Sequence of chain 1.A:
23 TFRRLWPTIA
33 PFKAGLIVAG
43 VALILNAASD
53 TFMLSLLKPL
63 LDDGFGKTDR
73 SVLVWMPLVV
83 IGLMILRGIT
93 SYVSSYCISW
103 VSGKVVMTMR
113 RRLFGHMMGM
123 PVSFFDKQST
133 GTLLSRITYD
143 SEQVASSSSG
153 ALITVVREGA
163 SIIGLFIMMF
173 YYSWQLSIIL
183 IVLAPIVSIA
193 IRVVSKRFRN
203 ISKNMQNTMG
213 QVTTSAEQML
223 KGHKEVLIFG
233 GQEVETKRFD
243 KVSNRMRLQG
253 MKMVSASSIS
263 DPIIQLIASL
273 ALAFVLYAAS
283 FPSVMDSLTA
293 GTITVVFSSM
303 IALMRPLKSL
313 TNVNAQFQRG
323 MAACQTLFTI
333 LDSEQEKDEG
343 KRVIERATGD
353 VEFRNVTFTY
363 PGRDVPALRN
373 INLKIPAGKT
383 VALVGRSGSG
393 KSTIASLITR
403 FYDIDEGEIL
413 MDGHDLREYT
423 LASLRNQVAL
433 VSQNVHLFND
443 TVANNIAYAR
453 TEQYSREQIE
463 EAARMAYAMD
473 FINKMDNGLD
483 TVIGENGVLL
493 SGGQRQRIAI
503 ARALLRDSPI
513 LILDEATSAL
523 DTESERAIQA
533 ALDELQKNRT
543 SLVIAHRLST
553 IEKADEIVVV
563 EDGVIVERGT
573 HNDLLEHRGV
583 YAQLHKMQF

Sequence of chain 1.B:
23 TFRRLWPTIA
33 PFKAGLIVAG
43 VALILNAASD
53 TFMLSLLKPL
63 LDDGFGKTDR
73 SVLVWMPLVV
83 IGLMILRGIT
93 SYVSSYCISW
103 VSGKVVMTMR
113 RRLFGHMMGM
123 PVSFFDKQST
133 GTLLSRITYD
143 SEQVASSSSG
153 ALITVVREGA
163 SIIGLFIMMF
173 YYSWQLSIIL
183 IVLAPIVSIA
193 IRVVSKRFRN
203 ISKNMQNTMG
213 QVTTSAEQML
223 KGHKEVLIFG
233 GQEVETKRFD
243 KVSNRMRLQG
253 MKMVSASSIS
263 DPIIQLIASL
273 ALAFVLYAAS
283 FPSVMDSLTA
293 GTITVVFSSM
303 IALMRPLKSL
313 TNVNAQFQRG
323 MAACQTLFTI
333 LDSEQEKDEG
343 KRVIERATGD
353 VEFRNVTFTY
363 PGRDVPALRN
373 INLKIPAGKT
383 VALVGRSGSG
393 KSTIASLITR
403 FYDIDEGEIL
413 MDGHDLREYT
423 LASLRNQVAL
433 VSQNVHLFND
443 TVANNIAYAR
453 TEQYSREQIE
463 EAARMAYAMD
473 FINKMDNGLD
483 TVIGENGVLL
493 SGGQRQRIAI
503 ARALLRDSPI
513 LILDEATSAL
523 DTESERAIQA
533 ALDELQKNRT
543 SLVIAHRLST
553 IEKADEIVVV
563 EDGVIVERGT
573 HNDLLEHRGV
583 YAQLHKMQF

The protein below binds the small molecule below.
Small molecule (SMILES): CCCCCCCCCCC[C@@H](O)CC(=O)O[C@@H]1[C@H](O)[C@@H](CO[C@@H]2O[C@H](CO[C@]3(C(=O)O)C[C@@H](O[C@@H]4O[C@H]([C@@H](O)CO)[C@@H](O)[C@H](O[C@H]5O[C@H]([C@@H](O)CO)[C@@H](O)[C@H](O)[C@@H]5O)[C@@H]4O)[C@@H](O)[C@@H]([C@H](O)CO)O3)[C@@H](OP(=O)(O)O)[C@H](OC(=O)C[C@@H](CCCCCCCCCCC)OC(=O)CCCCCCCC)[C@H]2NC(=O)C[C@@H](CCCCCCCCCCC)OC(=O)CCCCCCC)O[C@H](OP(=O)(O)O)[C@H]1NC(=O)C[C@H](O)CCCCCC

Binding-site contacts:
Ligand atom O01 contacts residue ARG307 of chain 1.A at 3.7 Å.
Ligand atom C15 contacts residue ILE303 of chain 1.B at 3.7 Å (hydrophobic).
Ligand atom C16 contacts residue SER300 of chain 1.A at 3.3 Å.
Ligand atom OB5 contacts residue ALA304 of chain 1.A at 3.2 Å.
Ligand atom C29 contacts residue ALA304 of chain 1.B at 3.3 Å (hydrophobic).
Ligand atom C16 contacts residue ILE303 of chain 1.B at 3.4 Å (hydrophobic).
Ligand atom CB4 contacts residue ASP52 of chain 1.A at 3.3 Å.
Ligand atom C87 contacts residue LEU56 of chain 1.B at 3.3 Å (hydrophobic).
Ligand atom CAS contacts residue ALA270 of chain 1.B at 3.6 Å (hydrophobic).
Ligand atom CA9 contacts residue LEU305 of chain 1.A at 3.5 Å (hydrophobic).
Ligand atom C36 contacts residue LEU59 of chain 1.B at 3.7 Å (hydrophobic).
Ligand atom CB6 contacts residue ASP52 of chain 1.A at 3.1 Å.
Ligand atom C14 contacts residue ILE303 of chain 1.B at 3.3 Å (hydrophobic).
Ligand atom O98 contacts residue ASP52 of chain 1.B at 3.3 Å (salt-bridge).
Ligand atom O75 contacts residue ARG89 of chain 1.B at 3.4 Å (salt-bridge).
Ligand atom C19 contacts residue LEU59 of chain 1.A at 2.9 Å (hydrophobic).
Ligand atom OB5 contacts residue ASP52 of chain 1.A at 3.4 Å (salt-bridge).
Ligand atom C35 contacts residue LEU59 of chain 1.B at 3.3 Å (hydrophobic).
Ligand atom C18 contacts residue ILE303 of chain 1.B at 3.6 Å (hydrophobic).
Ligand atom C17 contacts residue ILE303 of chain 1.B at 3.2 Å (hydrophobic).
Ligand atom C28 contacts residue ALA304 of chain 1.B at 3.2 Å (hydrophobic).
Ligand atom C85 contacts residue ILE303 of chain 1.A at 3.3 Å (hydrophobic).
Ligand atom C17 contacts residue SER300 of chain 1.A at 3.1 Å.
Ligand atom OB1 contacts residue ARG307 of chain 1.A at 3.7 Å.
Ligand atom C15 contacts residue SER300 of chain 1.A at 3.6 Å.
Ligand atom C31 contacts residue SER300 of chain 1.B at 3.5 Å.
Ligand atom CBG contacts residue PHE299 of chain 1.B at 3.7 Å (hydrophobic).
Ligand atom O25 contacts residue ILE303 of chain 1.A at 3.5 Å.
Ligand atom C89 contacts residue MET55 of chain 1.B at 3.5 Å (hydrophobic).
Ligand atom OAG contacts residue ARG89 of chain 1.A at 3.6 Å.
Ligand atom OAZ contacts residue ARG89 of chain 1.A at 3.5 Å (salt-bridge).
Ligand atom O25 contacts residue ALA304 of chain 1.A at 3.6 Å.
Ligand atom CA6 contacts residue ALA270 of chain 1.A at 3.7 Å (hydrophobic).
Ligand atom CA2 contacts residue MET86 of chain 1.B at 3.7 Å (hydrophobic).
Ligand atom CA7 contacts residue MET302 of chain 1.A at 3.7 Å (hydrophobic).
Ligand atom OBH contacts residue ARG89 of chain 1.A at 3.0 Å (salt-bridge).
Ligand atom C84 contacts residue ILE303 of chain 1.A at 3.7 Å (hydrophobic).
Ligand atom C88 contacts residue ILE303 of chain 1.A at 3.2 Å (hydrophobic).
Ligand atom O83 contacts residue ILE303 of chain 1.A at 3.4 Å.
Ligand atom C86 contacts residue ILE303 of chain 1.A at 3.3 Å (hydrophobic).